A small-molecule ligand and the protein it binds are described below.
Small molecule (SMILES): CC(=O)N[C@@H]1[C@@H](O)[C@H](O)[C@@H](CO)O[C@H]1O

Binding-site contacts:
Ligand atom C2 contacts residue ASN23 of chain 1.E at 2.5 Å.
Ligand atom C1 contacts residue THR21 of chain 1.E at 4.2 Å.
Ligand atom C5 contacts residue ASN23 of chain 1.E at 3.7 Å.
Ligand atom C4 contacts residue ASN23 of chain 1.E at 4.2 Å.
Ligand atom O5 contacts residue THR21 of chain 1.E at 4.4 Å.
Ligand atom C7 contacts residue ASN23 of chain 1.E at 3.5 Å.
Ligand atom O7 contacts residue ASN23 of chain 1.E at 4.3 Å.
Ligand atom C3 contacts residue ASN23 of chain 1.E at 3.8 Å.
Ligand atom C8 contacts residue ASN23 of chain 1.E at 3.4 Å.
Ligand atom N2 contacts residue ASN23 of chain 1.E at 3.0 Å (h-bond).
Ligand atom O5 contacts residue ASN23 of chain 1.E at 2.4 Å (h-bond).
Ligand atom C1 contacts residue ASN23 of chain 1.E at 1.4 Å.

Sequence of chain 1.E:
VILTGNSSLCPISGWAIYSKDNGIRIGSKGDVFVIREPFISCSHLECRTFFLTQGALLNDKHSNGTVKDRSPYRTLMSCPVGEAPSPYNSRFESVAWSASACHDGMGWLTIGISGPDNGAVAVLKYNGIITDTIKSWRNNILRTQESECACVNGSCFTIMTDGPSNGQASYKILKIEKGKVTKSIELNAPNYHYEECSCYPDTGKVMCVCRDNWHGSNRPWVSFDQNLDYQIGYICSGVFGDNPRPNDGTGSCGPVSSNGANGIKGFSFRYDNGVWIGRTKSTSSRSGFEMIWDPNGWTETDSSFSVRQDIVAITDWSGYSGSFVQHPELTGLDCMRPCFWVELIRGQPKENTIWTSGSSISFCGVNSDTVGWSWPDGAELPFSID